Sequence of chain 2.A:
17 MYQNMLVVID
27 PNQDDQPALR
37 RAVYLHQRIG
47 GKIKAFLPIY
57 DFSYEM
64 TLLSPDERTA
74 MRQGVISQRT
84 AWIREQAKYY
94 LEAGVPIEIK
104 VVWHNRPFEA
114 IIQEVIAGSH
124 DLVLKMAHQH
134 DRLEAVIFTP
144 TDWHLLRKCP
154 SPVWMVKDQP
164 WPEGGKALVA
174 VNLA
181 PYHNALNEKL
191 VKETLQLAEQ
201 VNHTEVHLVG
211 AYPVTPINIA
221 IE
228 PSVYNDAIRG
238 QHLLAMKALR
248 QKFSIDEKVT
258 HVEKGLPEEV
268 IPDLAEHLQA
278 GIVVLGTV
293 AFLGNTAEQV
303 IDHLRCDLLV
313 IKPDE

The small molecule below binds the protein below.
Small molecule (SMILES): OC[C@H]1O[C@H](O)[C@H](O)[C@@H](O)[C@@H]1O

Sequence of chain 1.A:
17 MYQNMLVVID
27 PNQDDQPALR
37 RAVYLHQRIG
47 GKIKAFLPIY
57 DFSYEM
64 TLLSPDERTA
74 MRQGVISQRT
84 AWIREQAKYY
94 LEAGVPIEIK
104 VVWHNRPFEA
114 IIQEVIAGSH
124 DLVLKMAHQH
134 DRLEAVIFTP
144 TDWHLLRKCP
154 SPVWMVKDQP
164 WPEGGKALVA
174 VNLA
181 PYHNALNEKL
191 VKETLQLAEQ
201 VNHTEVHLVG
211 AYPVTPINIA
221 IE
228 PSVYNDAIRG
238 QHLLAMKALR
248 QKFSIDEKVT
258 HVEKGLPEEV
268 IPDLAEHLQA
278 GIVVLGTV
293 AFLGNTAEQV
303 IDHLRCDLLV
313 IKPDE

Binding-site contacts:
Ligand atom C5 contacts residue TRP146 of chain 2.A at 3.5 Å (hydrophobic).
Ligand atom O1 contacts residue GLC1 of chain 2.F at 1.2 Å (h-bond).
Ligand atom C1 contacts residue ARG150 of chain 2.A at 3.5 Å.
Ligand atom O2 contacts residue ASP304 of chain 2.A at 2.8 Å (salt-bridge).
Ligand atom C2 contacts residue GLC1 of chain 2.F at 0.4 Å.
Ligand atom C4 contacts residue TRP146 of chain 2.A at 3.0 Å (hydrophobic).
Ligand atom O1 contacts residue TRP146 of chain 1.A at 3.6 Å.
Ligand atom O1 contacts residue PRO143 of chain 1.A at 2.9 Å.
Ligand atom C3 contacts residue TRP146 of chain 1.A at 3.8 Å (hydrophobic).
Ligand atom O6 contacts residue TRP146 of chain 1.A at 3.6 Å.
Ligand atom O6 contacts residue PRO143 of chain 2.A at 3.6 Å.
Ligand atom O1 contacts residue THR142 of chain 1.A at 3.7 Å.
Ligand atom O5 contacts residue GLC1 of chain 2.F at 0.7 Å.
Ligand atom O2 contacts residue GLC1 of chain 2.F at 1.0 Å (h-bond).
Ligand atom O5 contacts residue TRP146 of chain 2.A at 3.2 Å.
Ligand atom C1 contacts residue GLC1 of chain 2.F at 1.2 Å.
Ligand atom O4 contacts residue ASP304 of chain 1.A at 3.0 Å (salt-bridge).
Ligand atom O4 contacts residue GLC1 of chain 2.F at 0.4 Å.
Ligand atom O6 contacts residue ARG150 of chain 1.A at 2.6 Å (salt-bridge).
Ligand atom O3 contacts residue TRP146 of chain 2.A at 3.3 Å (h-bond).
Ligand atom O2 contacts residue THR142 of chain 1.A at 3.7 Å.
Ligand atom O2 contacts residue PHE141 of chain 1.A at 3.4 Å (h-bond).
Ligand atom C1 contacts residue TRP146 of chain 2.A at 3.3 Å (hydrophobic).
Ligand atom C2 contacts residue TRP146 of chain 2.A at 3.4 Å (hydrophobic).
Ligand atom O6 contacts residue GLC1 of chain 2.F at 1.2 Å (h-bond).
Ligand atom C4 contacts residue GLC1 of chain 2.F at 1.2 Å.
Ligand atom O5 contacts residue ARG150 of chain 2.A at 3.5 Å (salt-bridge).
Ligand atom C6 contacts residue GLC1 of chain 2.F at 1.2 Å.
Ligand atom O1 contacts residue ARG150 of chain 2.A at 3.3 Å (salt-bridge).
Ligand atom C3 contacts residue TRP146 of chain 2.A at 3.5 Å (hydrophobic).
Ligand atom O2 contacts residue PRO143 of chain 1.A at 3.7 Å.
Ligand atom C5 contacts residue TRP146 of chain 1.A at 3.5 Å (hydrophobic).
Ligand atom C6 contacts residue TRP146 of chain 2.A at 3.5 Å (hydrophobic).
Ligand atom C2 contacts residue ASP304 of chain 2.A at 3.2 Å.
Ligand atom C6 contacts residue ARG150 of chain 1.A at 2.8 Å.
Ligand atom O3 contacts residue GLC1 of chain 2.F at 1.7 Å.
Ligand atom C5 contacts residue GLC1 of chain 2.F at 0.7 Å.
Ligand atom O3 contacts residue ASP304 of chain 2.A at 3.6 Å.
Ligand atom C3 contacts residue GLC1 of chain 2.F at 0.8 Å.
Ligand atom O4 contacts residue TRP146 of chain 1.A at 3.8 Å.